Binding-site contacts:
Ligand atom O1 contacts residue MG1 of chain 1.D at 2.1 Å.
Ligand atom O4 contacts residue ARG70 of chain 1.A at 2.9 Å (salt-bridge).
Ligand atom O4 contacts residue MET144 of chain 1.A at 4.2 Å.
Ligand atom C3 contacts residue PHE211 of chain 1.A at 3.5 Å (hydrophobic).
Ligand atom O2 contacts residue GLY169 of chain 1.A at 3.5 Å.
Ligand atom C2 contacts residue ARG70 of chain 1.A at 3.8 Å.
Ligand atom C1 contacts residue THR171 of chain 1.A at 3.2 Å.
Ligand atom O3 contacts residue ASP172 of chain 1.A at 4.0 Å.
Ligand atom O1 contacts residue PHE118 of chain 3.A at 4.4 Å.
Ligand atom O3 contacts residue GLU146 of chain 1.A at 3.2 Å (salt-bridge).
Ligand atom C1 contacts residue GLU146 of chain 1.A at 3.8 Å.
Ligand atom C1 contacts residue MG1 of chain 1.D at 2.8 Å.
Ligand atom O3 contacts residue GLY169 of chain 1.A at 4.2 Å.
Ligand atom O4 contacts residue PHE211 of chain 1.A at 3.3 Å.
Ligand atom O1 contacts residue THR171 of chain 1.A at 3.1 Å (h-bond).
Ligand atom C1 contacts residue GLY169 of chain 1.A at 3.5 Å.
Ligand atom O2 contacts residue THR171 of chain 1.A at 2.7 Å (h-bond).
Ligand atom O3 contacts residue MG1 of chain 1.D at 2.1 Å.
Ligand atom C2 contacts residue GLU146 of chain 1.A at 3.8 Å.
Ligand atom C1 contacts residue PRO170 of chain 1.A at 3.9 Å (hydrophobic).
Ligand atom O1 contacts residue ASP172 of chain 1.A at 3.0 Å (salt-bridge).
Ligand atom O3 contacts residue ARG70 of chain 1.A at 2.9 Å (salt-bridge).
Ligand atom O1 contacts residue PRO170 of chain 1.A at 4.3 Å.
Ligand atom O2 contacts residue PRO170 of chain 1.A at 3.3 Å.
Ligand atom C3 contacts residue ARG70 of chain 1.A at 3.9 Å.
Ligand atom C2 contacts residue MET144 of chain 1.A at 4.0 Å (hydrophobic).
Ligand atom O4 contacts residue TRP19 of chain 1.A at 3.5 Å.
Ligand atom O2 contacts residue MG1 of chain 1.D at 4.0 Å.
Ligand atom O1 contacts residue GLU146 of chain 1.A at 3.1 Å (salt-bridge).
Ligand atom C2 contacts residue GLY169 of chain 1.A at 3.7 Å.
Ligand atom O1 contacts residue GLY169 of chain 1.A at 3.7 Å.
Ligand atom C3 contacts residue MG1 of chain 1.D at 4.2 Å.
Ligand atom C2 contacts residue MG1 of chain 1.D at 2.8 Å.
Ligand atom C3 contacts residue GLY169 of chain 1.A at 4.1 Å.
Ligand atom O3 contacts residue MET144 of chain 1.A at 3.6 Å.
Ligand atom O2 contacts residue ASP172 of chain 1.A at 3.9 Å.
Ligand atom C3 contacts residue PRO170 of chain 1.A at 4.2 Å (hydrophobic).
Ligand atom C3 contacts residue MET144 of chain 1.A at 4.2 Å (hydrophobic).
Ligand atom C2 contacts residue THR171 of chain 1.A at 4.3 Å.
Ligand atom C1 contacts residue ASP172 of chain 1.A at 3.9 Å.

A small-molecule ligand and the protein it binds are described below.
Small molecule (SMILES): O=C(O)C(=O)CO

Sequence of chain 1.A:
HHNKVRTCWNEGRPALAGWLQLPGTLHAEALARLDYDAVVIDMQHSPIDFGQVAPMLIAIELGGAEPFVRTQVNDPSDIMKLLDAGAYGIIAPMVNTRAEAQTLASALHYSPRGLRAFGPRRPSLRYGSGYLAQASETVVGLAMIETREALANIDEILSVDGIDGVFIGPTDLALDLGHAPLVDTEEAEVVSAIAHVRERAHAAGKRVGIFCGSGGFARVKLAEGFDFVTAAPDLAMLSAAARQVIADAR

Sequence of chain 3.A:
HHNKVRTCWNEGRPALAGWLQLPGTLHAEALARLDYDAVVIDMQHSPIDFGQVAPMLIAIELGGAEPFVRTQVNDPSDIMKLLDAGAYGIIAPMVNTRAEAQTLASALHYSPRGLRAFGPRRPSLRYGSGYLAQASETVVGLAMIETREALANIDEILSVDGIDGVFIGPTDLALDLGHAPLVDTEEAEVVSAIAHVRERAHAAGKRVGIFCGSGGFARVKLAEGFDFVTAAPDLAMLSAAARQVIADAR